Sequence of chain 1.A:
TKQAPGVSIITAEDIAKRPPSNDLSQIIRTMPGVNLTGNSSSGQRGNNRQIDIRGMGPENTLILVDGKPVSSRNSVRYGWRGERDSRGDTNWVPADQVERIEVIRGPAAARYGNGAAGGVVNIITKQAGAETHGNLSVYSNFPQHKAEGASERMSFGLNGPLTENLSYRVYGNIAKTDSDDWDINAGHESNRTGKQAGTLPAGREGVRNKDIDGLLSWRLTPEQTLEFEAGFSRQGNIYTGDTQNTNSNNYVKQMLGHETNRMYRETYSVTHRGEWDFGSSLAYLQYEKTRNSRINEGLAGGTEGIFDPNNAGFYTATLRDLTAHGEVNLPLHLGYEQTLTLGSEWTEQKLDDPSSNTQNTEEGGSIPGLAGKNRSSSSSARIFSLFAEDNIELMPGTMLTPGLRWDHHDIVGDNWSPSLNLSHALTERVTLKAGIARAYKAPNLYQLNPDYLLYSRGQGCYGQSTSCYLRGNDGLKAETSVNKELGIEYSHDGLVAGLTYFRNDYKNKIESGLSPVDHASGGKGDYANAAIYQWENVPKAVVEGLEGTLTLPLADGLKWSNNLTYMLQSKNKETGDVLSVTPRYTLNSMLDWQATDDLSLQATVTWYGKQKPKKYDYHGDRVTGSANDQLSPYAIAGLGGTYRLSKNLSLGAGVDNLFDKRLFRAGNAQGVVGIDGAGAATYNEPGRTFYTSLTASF

Binding-site contacts:
Ligand atom C29 contacts residue TYR589 of chain 1.A at 3.7 Å (hydrophobic).
Ligand atom C33 contacts residue LEU569 of chain 1.A at 3.9 Å (hydrophobic).
Ligand atom C41 contacts residue ALA520 of chain 1.A at 4.1 Å (hydrophobic).
Ligand atom N2 contacts residue LEU591 of chain 1.A at 4.4 Å.
Ligand atom C35 contacts residue LEU587 of chain 1.A at 4.3 Å (hydrophobic).
Ligand atom C34 contacts residue LEU587 of chain 1.A at 4.0 Å (hydrophobic).
Ligand atom C32 contacts residue TYR589 of chain 1.A at 4.0 Å (hydrophobic).
Ligand atom C38 contacts residue LEU522 of chain 1.A at 4.3 Å (hydrophobic).
Ligand atom C40 contacts residue GLY521 of chain 1.A at 4.2 Å.
Ligand atom C7 contacts residue LEU591 of chain 1.A at 4.5 Å (hydrophobic).
Ligand atom C41 contacts residue THR572 of chain 1.A at 4.1 Å.
Ligand atom C28 contacts residue TYR589 of chain 1.A at 3.5 Å (hydrophobic).
Ligand atom C41 contacts residue GLY521 of chain 1.A at 4.5 Å.
Ligand atom O42 contacts residue TYR589 of chain 1.A at 4.2 Å.
Ligand atom C41 contacts residue LEU573 of chain 1.A at 4.1 Å (hydrophobic).
Ligand atom C37 contacts residue LEU522 of chain 1.A at 4.0 Å (hydrophobic).
Ligand atom O7 contacts residue LEU591 of chain 1.A at 3.8 Å.
Ligand atom O3 contacts residue TYR589 of chain 1.A at 3.3 Å (h-bond).
Ligand atom C36 contacts residue LEU587 of chain 1.A at 3.8 Å (hydrophobic).

This small molecule binds to this protein.
Small molecule (SMILES): CCCCCCCCCCC[C@@H](O)CC(=O)N[C@H]1[C@@H](OP(=O)(O)O)O[C@H](CO)[C@@H](O)[C@@H]1OC(=O)C[C@H](O)CCCCCCCCCCC